Sequence of chain 1.C:
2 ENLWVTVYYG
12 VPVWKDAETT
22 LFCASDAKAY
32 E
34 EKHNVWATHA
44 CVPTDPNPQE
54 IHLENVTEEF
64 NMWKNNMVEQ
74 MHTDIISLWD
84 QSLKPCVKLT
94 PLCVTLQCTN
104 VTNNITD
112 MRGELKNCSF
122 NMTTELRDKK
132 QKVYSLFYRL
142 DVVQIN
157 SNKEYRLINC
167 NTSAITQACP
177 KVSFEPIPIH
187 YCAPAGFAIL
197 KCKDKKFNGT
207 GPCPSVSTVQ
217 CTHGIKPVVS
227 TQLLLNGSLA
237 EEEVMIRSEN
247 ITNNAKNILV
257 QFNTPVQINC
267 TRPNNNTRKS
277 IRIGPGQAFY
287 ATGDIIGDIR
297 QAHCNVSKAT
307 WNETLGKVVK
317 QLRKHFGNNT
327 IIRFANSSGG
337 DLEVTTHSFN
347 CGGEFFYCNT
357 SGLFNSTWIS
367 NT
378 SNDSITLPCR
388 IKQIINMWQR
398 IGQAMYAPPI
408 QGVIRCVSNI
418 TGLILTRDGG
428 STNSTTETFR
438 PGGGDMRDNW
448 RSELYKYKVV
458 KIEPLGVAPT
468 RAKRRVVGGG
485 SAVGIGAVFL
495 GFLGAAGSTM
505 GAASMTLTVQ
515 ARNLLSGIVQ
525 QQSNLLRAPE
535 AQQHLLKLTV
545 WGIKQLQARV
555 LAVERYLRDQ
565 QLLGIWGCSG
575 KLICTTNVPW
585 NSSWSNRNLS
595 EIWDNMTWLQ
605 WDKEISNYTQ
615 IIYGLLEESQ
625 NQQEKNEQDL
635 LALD

Binding-site contacts:
Ligand atom O5 contacts residue NAG2 of chain 1.P at 3.0 Å (h-bond).
Ligand atom O2 contacts residue NAG2 of chain 1.P at 3.7 Å.
Ligand atom C1 contacts residue NAG2 of chain 1.P at 1.9 Å.
Ligand atom C4 contacts residue NAG2 of chain 1.P at 3.8 Å.
Ligand atom O6 contacts residue ASP110 of chain 1.C at 3.2 Å (salt-bridge).
Ligand atom C5 contacts residue NAG2 of chain 1.P at 3.5 Å.
Ligand atom C6 contacts residue ASP110 of chain 1.C at 4.4 Å.
Ligand atom C3 contacts residue NAG2 of chain 1.P at 3.0 Å.
Ligand atom C2 contacts residue NAG2 of chain 1.P at 2.4 Å.
Ligand atom O3 contacts residue NAG2 of chain 1.P at 4.3 Å.

This small molecule binds to this protein.
Small molecule (SMILES): OC[C@H]1O[C@H](O[C@H]2[C@H](O)[C@@H]([C@@H]3O[C@]34O[C@H](CO)[C@@H](O)[C@H](O[C@H]3O[C@H](CO)[C@@H](O)[C@H](O)[C@@H]3O)[C@@H]4O)OC[C@H]2O)[C@@H](O)[C@@H](O)[C@@H]1O